Sequence of chain 1.A:
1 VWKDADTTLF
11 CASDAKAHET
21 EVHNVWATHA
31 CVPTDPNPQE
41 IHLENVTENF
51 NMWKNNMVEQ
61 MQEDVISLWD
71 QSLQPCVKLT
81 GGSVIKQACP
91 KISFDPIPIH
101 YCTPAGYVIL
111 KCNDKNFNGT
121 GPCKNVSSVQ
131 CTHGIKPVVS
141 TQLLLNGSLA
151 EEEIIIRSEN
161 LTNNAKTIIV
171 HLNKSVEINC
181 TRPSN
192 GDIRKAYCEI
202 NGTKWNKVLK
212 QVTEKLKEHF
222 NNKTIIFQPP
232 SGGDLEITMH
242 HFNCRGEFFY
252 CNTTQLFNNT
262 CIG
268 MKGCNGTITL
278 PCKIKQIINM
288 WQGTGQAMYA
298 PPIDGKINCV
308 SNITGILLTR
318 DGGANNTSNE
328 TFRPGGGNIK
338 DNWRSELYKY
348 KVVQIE

This small molecule binds to this protein.
Small molecule (SMILES): CC(=O)N[C@@H]1[C@@H](O)[C@H](O)[C@@H](CO)O[C@H]1O

Binding-site contacts:
Ligand atom C5 contacts residue ASN202 of chain 1.A at 3.7 Å.
Ligand atom O5 contacts residue ASN202 of chain 1.A at 2.4 Å (h-bond).
Ligand atom C6 contacts residue THR204 of chain 1.A at 3.9 Å.
Ligand atom C7 contacts residue ASN202 of chain 1.A at 3.4 Å.
Ligand atom C5 contacts residue LYS205 of chain 1.A at 4.2 Å.
Ligand atom C2 contacts residue ASN202 of chain 1.A at 2.3 Å.
Ligand atom O5 contacts residue THR204 of chain 1.A at 3.9 Å.
Ligand atom O6 contacts residue LYS205 of chain 1.A at 2.7 Å (salt-bridge).
Ligand atom O5 contacts residue LYS205 of chain 1.A at 3.4 Å.
Ligand atom C3 contacts residue ASN202 of chain 1.A at 3.7 Å.
Ligand atom C5 contacts residue THR204 of chain 1.A at 3.9 Å.
Ligand atom C1 contacts residue THR204 of chain 1.A at 4.2 Å.
Ligand atom C1 contacts residue ASN202 of chain 1.A at 1.4 Å.
Ligand atom C4 contacts residue ASN202 of chain 1.A at 4.1 Å.
Ligand atom N2 contacts residue ASN202 of chain 1.A at 2.8 Å (h-bond).
Ligand atom C8 contacts residue ASN202 of chain 1.A at 3.7 Å.
Ligand atom O7 contacts residue ASN202 of chain 1.A at 4.3 Å.
Ligand atom C6 contacts residue LYS205 of chain 1.A at 3.8 Å.
Ligand atom C1 contacts residue LYS205 of chain 1.A at 4.2 Å.